Sequence of chain 1.B:
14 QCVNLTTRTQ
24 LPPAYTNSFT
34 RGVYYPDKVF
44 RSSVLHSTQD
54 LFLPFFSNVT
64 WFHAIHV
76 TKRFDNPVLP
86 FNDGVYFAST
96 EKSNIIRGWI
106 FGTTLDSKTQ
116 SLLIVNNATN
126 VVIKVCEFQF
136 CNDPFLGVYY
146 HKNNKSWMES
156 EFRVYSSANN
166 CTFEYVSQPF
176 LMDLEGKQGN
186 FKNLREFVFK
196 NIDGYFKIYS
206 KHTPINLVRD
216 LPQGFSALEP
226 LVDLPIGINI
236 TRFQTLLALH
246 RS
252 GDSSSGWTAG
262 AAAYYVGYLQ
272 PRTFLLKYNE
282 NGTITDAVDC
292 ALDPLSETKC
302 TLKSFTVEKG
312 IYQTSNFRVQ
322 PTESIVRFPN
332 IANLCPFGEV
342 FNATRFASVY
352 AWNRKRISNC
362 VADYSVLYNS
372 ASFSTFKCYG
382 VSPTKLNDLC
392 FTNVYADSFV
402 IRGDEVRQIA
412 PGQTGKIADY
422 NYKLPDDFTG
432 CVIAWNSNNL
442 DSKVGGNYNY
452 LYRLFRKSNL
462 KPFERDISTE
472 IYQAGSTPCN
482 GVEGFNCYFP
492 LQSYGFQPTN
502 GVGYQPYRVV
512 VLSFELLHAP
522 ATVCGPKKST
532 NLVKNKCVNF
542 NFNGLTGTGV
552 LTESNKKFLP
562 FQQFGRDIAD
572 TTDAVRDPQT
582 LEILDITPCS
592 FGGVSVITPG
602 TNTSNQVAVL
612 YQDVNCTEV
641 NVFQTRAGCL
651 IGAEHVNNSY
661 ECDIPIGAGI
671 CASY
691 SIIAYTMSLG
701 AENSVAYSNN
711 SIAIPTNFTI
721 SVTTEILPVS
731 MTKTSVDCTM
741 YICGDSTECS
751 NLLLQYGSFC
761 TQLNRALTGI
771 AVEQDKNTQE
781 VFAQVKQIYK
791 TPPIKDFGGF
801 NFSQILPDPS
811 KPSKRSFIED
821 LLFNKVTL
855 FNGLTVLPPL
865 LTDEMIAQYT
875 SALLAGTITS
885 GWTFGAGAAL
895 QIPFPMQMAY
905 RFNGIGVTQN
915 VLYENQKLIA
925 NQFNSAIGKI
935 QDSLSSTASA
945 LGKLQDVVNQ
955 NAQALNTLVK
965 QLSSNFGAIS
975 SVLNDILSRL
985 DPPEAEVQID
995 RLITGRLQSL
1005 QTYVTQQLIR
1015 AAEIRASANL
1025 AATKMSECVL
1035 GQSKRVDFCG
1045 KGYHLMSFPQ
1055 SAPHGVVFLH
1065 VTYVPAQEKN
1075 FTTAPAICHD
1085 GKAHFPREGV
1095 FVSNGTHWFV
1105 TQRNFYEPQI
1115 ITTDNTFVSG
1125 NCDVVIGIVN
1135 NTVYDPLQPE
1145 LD

This small molecule binds to this protein.
Small molecule (SMILES): CC(=O)N[C@@H]1[C@@H](O)[C@H](O)[C@@H](CO)O[C@H]1O

Binding-site contacts:
Ligand atom O5 contacts residue HIS1101 of chain 1.B at 4.3 Å.
Ligand atom N2 contacts residue THR1100 of chain 1.B at 4.5 Å.
Ligand atom C2 contacts residue ASN1098 of chain 1.B at 2.5 Å.
Ligand atom C6 contacts residue PHE1103 of chain 1.B at 3.7 Å (hydrophobic).
Ligand atom C5 contacts residue THR1100 of chain 1.B at 4.4 Å.
Ligand atom O6 contacts residue PHE1103 of chain 1.B at 4.1 Å.
Ligand atom C3 contacts residue ASN1098 of chain 1.B at 3.8 Å.
Ligand atom C5 contacts residue ASN1098 of chain 1.B at 3.7 Å.
Ligand atom O7 contacts residue THR1100 of chain 1.B at 2.6 Å (h-bond).
Ligand atom O5 contacts residue PHE1103 of chain 1.B at 4.1 Å.
Ligand atom O5 contacts residue ASN1098 of chain 1.B at 2.4 Å (h-bond).
Ligand atom C7 contacts residue ASN1098 of chain 1.B at 3.6 Å.
Ligand atom C5 contacts residue HIS1101 of chain 1.B at 3.6 Å.
Ligand atom C7 contacts residue THR1100 of chain 1.B at 3.8 Å.
Ligand atom C3 contacts residue THR1100 of chain 1.B at 4.3 Å.
Ligand atom C4 contacts residue ASN1098 of chain 1.B at 4.2 Å.
Ligand atom C8 contacts residue ASN1098 of chain 1.B at 4.3 Å.
Ligand atom C1 contacts residue THR1100 of chain 1.B at 3.9 Å.
Ligand atom C2 contacts residue THR1100 of chain 1.B at 4.4 Å.
Ligand atom O4 contacts residue HIS1101 of chain 1.B at 4.4 Å.
Ligand atom O7 contacts residue ASN1098 of chain 1.B at 3.8 Å.
Ligand atom C1 contacts residue ASN1098 of chain 1.B at 1.4 Å.
Ligand atom N2 contacts residue ASN1098 of chain 1.B at 2.9 Å (h-bond).
Ligand atom C6 contacts residue HIS1101 of chain 1.B at 4.0 Å.